Sequence of chain 1.A:
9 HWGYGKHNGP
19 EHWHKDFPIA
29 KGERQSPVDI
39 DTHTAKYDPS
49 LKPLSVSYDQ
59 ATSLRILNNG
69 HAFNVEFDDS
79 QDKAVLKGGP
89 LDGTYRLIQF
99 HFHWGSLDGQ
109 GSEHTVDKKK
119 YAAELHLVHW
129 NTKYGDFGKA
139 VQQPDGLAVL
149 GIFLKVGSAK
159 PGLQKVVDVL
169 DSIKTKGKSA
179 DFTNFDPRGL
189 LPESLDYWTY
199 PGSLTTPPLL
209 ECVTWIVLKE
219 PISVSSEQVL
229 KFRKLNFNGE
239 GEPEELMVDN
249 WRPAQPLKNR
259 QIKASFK

Binding-site contacts:
Ligand atom N1 contacts residue ASP77 of chain 1.A at 2.9 Å (salt-bridge).
Ligand atom C3 contacts residue GLU74 of chain 1.A at 4.1 Å.
Ligand atom C5 contacts residue PHE75 of chain 1.A at 3.7 Å (hydrophobic).
Ligand atom C5 contacts residue ASP77 of chain 1.A at 4.0 Å.
Ligand atom C4 contacts residue GLU74 of chain 1.A at 4.0 Å.
Ligand atom C3 contacts residue ILE96 of chain 1.A at 4.0 Å (hydrophobic).
Ligand atom N1 contacts residue ILE96 of chain 1.A at 3.9 Å.
Ligand atom C4 contacts residue PHE75 of chain 1.A at 4.1 Å (hydrophobic).
Ligand atom C5 contacts residue ILE96 of chain 1.A at 3.5 Å (hydrophobic).
Ligand atom C7 contacts residue ASP77 of chain 1.A at 3.2 Å.
Ligand atom C8 contacts residue ILE96 of chain 1.A at 4.1 Å (hydrophobic).
Ligand atom C2 contacts residue ILE96 of chain 1.A at 4.2 Å (hydrophobic).
Ligand atom C6 contacts residue ILE96 of chain 1.A at 3.9 Å (hydrophobic).
Ligand atom C4 contacts residue ILE96 of chain 1.A at 3.4 Å (hydrophobic).
Ligand atom C6 contacts residue ASP77 of chain 1.A at 4.0 Å.

This small molecule binds to this protein.
Small molecule (SMILES): CC(=O)Nc1cccc(CN)c1